Binding-site contacts:
Ligand atom O3 contacts residue GLY211 of chain 1.G at 2.8 Å (h-bond).
Ligand atom C1 contacts residue ARG210 of chain 1.G at 4.3 Å.
Ligand atom O4 contacts residue ARG87 of chain 1.G at 4.0 Å.
Ligand atom C2 contacts residue MG1 of chain 1.LA at 3.0 Å.
Ligand atom O4 contacts residue MET207 of chain 1.G at 4.3 Å.
Ligand atom C2 contacts residue ALA209 of chain 1.G at 3.8 Å (hydrophobic).
Ligand atom O2 contacts residue GLU188 of chain 1.G at 3.2 Å (salt-bridge).
Ligand atom C2 contacts residue ASP212 of chain 1.G at 4.5 Å.
Ligand atom O2 contacts residue LYS186 of chain 1.G at 2.8 Å (salt-bridge).
Ligand atom O1 contacts residue MG1 of chain 1.LA at 2.6 Å.
Ligand atom C2 contacts residue LYS186 of chain 1.G at 3.7 Å.
Ligand atom O4 contacts residue MET276 of chain 1.G at 4.3 Å.
Ligand atom O3 contacts residue THR244 of chain 1.G at 2.7 Å (h-bond).
Ligand atom O1 contacts residue GLU188 of chain 1.G at 2.6 Å (salt-bridge).
Ligand atom C1 contacts residue THR244 of chain 1.G at 3.6 Å.
Ligand atom O1 contacts residue ASP212 of chain 1.G at 2.6 Å (salt-bridge).
Ligand atom O3 contacts residue ARG210 of chain 1.G at 3.5 Å (salt-bridge).
Ligand atom O3 contacts residue MG1 of chain 1.LA at 4.4 Å.
Ligand atom O2 contacts residue ALA209 of chain 1.G at 4.2 Å.
Ligand atom O1 contacts residue ALA209 of chain 1.G at 3.8 Å.
Ligand atom C1 contacts residue ALA209 of chain 1.G at 3.5 Å (hydrophobic).
Ligand atom O4 contacts residue ALA209 of chain 1.G at 4.3 Å.
Ligand atom O3 contacts residue ASP212 of chain 1.G at 3.8 Å.
Ligand atom C1 contacts residue GLU188 of chain 1.G at 3.4 Å.
Ligand atom O4 contacts residue THR244 of chain 1.G at 3.2 Å (h-bond).
Ligand atom C1 contacts residue ASP212 of chain 1.G at 3.8 Å.
Ligand atom O4 contacts residue MG1 of chain 1.LA at 4.2 Å.
Ligand atom O3 contacts residue GLU188 of chain 1.G at 4.4 Å.
Ligand atom C1 contacts residue MG1 of chain 1.LA at 3.2 Å.
Ligand atom O3 contacts residue ALA209 of chain 1.G at 3.3 Å.
Ligand atom C1 contacts residue GLY211 of chain 1.G at 3.7 Å.
Ligand atom C2 contacts residue THR244 of chain 1.G at 3.9 Å.
Ligand atom C2 contacts residue GLU188 of chain 1.G at 3.7 Å.
Ligand atom O2 contacts residue MG1 of chain 1.LA at 2.1 Å.
Ligand atom O2 contacts residue ASP212 of chain 1.G at 4.1 Å.
Ligand atom O1 contacts residue GLY211 of chain 1.G at 3.8 Å.
Ligand atom O4 contacts residue LYS186 of chain 1.G at 4.0 Å.

The protein below binds the small molecule below.
Small molecule (SMILES): O=C([O-])C(=O)[O-]

Sequence of chain 1.G:
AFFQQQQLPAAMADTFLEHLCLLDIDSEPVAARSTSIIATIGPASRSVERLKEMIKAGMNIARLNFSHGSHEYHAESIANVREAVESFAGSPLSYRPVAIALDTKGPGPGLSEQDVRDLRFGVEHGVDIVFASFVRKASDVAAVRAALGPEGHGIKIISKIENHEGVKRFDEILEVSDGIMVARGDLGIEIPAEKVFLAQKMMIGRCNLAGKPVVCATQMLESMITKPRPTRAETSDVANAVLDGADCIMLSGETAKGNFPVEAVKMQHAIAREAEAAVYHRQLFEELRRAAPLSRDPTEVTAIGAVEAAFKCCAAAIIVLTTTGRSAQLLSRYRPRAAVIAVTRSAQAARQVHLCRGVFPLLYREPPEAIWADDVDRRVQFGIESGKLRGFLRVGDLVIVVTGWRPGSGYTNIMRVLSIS